Binding-site contacts:
Ligand atom O9 contacts residue GLY60 of chain 1.B at 3.7 Å.
Ligand atom C3 contacts residue LEU290 of chain 1.B at 3.9 Å (hydrophobic).
Ligand atom O2B contacts residue ASN340 of chain 1.B at 3.9 Å.
Ligand atom C6 contacts residue TYR147 of chain 1.B at 3.5 Å (hydrophobic).
Ligand atom N5 contacts residue TYR147 of chain 1.B at 3.9 Å.
Ligand atom C8 contacts residue ALA315 of chain 1.B at 3.8 Å (hydrophobic).
Ligand atom O4A contacts residue ASN343 of chain 1.B at 4.0 Å.
Ligand atom N19 contacts residue GLY317 of chain 1.B at 3.5 Å (h-bond).
Ligand atom N19 contacts residue THR316 of chain 1.B at 3.6 Å.
Ligand atom C17 contacts residue THR316 of chain 1.B at 3.7 Å.
Ligand atom C14 contacts residue ALA315 of chain 1.B at 3.9 Å (hydrophobic).
Ligand atom N10 contacts residue ALA315 of chain 1.B at 3.4 Å (h-bond).
Ligand atom C4' contacts residue ASN343 of chain 1.B at 3.7 Å.
Ligand atom S1 contacts residue TYR147 of chain 1.B at 3.8 Å.
Ligand atom S16 contacts residue TYR218 of chain 1.B at 3.5 Å.
Ligand atom C13 contacts residue ALA315 of chain 1.B at 3.9 Å (hydrophobic).
Ligand atom S16 contacts residue VAL208 of chain 1.B at 3.4 Å.
Ligand atom C15 contacts residue TYR218 of chain 1.B at 3.8 Å (hydrophobic).
Ligand atom O9 contacts residue GLY314 of chain 1.B at 3.4 Å.
Ligand atom O9 contacts residue SER61 of chain 1.B at 2.3 Å (h-bond).
Ligand atom N18 contacts residue THR316 of chain 1.B at 3.8 Å.
Ligand atom O4B contacts residue ASN343 of chain 1.B at 2.8 Å (h-bond).
Ligand atom O4B contacts residue ASN286 of chain 1.B at 3.8 Å.
Ligand atom O4A contacts residue ASN286 of chain 1.B at 3.3 Å (h-bond).
Ligand atom C7 contacts residue SER61 of chain 1.B at 2.4 Å.
Ligand atom C21 contacts residue ASN340 of chain 1.B at 3.9 Å.
Ligand atom C6 contacts residue SER61 of chain 1.B at 3.0 Å.
Ligand atom N18 contacts residue GLY317 of chain 1.B at 2.9 Å (h-bond).
Ligand atom C3' contacts residue ASN286 of chain 1.B at 3.1 Å.
Ligand atom C8 contacts residue SER61 of chain 1.B at 1.4 Å.
Ligand atom C17 contacts residue GLY317 of chain 1.B at 3.4 Å.
Ligand atom S1 contacts residue ASN149 of chain 1.B at 4.0 Å.
Ligand atom O12 contacts residue ASN149 of chain 1.B at 2.8 Å (h-bond).
Ligand atom O2A contacts residue ASN340 of chain 1.B at 3.2 Å (h-bond).
Ligand atom N5 contacts residue SER61 of chain 1.B at 3.5 Å (h-bond).
Ligand atom N10 contacts residue SER61 of chain 1.B at 3.6 Å.
Ligand atom S1 contacts residue LEU116 of chain 1.B at 3.4 Å.
Ligand atom O9 contacts residue ALA315 of chain 1.B at 2.8 Å (h-bond).
Ligand atom C4' contacts residue ASN286 of chain 1.B at 3.6 Å.
Ligand atom C3' contacts residue LEU290 of chain 1.B at 3.2 Å (hydrophobic).

Sequence of chain 1.B:
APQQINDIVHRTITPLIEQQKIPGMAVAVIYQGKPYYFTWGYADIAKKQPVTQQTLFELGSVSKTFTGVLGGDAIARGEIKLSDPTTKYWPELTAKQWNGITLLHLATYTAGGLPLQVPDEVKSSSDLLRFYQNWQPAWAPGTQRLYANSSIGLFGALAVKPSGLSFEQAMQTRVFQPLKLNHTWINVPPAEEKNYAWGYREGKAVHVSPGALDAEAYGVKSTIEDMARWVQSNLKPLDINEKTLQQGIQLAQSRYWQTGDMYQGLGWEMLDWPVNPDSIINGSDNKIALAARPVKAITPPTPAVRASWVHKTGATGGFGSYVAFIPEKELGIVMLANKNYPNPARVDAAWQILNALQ

This small molecule binds to this protein.
Small molecule (SMILES): C=C1CS[C@H]([C@@H](C=O)NC(=O)/C(=N\OC(C)(C)C(=O)O)c2csc(N)n2)N=C1C(=O)O